Sequence of chain 1.A:
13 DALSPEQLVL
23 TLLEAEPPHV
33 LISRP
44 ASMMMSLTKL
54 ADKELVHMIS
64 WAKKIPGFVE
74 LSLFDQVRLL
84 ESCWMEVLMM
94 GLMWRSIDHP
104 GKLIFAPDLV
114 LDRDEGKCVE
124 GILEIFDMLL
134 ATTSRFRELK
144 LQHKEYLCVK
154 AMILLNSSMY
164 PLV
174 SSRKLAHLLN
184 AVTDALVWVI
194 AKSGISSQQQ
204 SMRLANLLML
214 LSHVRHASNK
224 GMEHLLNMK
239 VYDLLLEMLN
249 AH

A small-molecule ligand and the protein it binds are described below.
Small molecule (SMILES): COCc1cc(O)cc2c1O[C@@H](c1ccc(O)cc1)[C@H]1CC(F)(F)C[C@@H]21

Binding-site contacts:
Ligand atom C11 contacts residue GLU57 of chain 1.A at 3.4 Å.
Ligand atom C19 contacts residue MET88 of chain 1.A at 3.9 Å (hydrophobic).
Ligand atom O29 contacts residue LEU228 of chain 1.A at 2.6 Å.
Ligand atom O12 contacts residue ARG98 of chain 1.A at 3.6 Å (salt-bridge).
Ligand atom C1 contacts residue HIS227 of chain 1.A at 3.4 Å.
Ligand atom C28 contacts residue LEU50 of chain 1.A at 3.7 Å (hydrophobic).
Ligand atom O12 contacts residue LEU91 of chain 1.A at 3.6 Å.
Ligand atom C15 contacts residue MET92 of chain 1.A at 3.9 Å (hydrophobic).
Ligand atom C1 contacts residue MET47 of chain 1.A at 3.9 Å (hydrophobic).
Ligand atom C28 contacts residue ALA54 of chain 1.A at 3.0 Å (hydrophobic).
Ligand atom O27 contacts residue LEU228 of chain 1.A at 3.8 Å.
Ligand atom F24 contacts residue ILE128 of chain 1.A at 3.5 Å.
Ligand atom C13 contacts residue LEU91 of chain 1.A at 3.5 Å (hydrophobic).
Ligand atom F23 contacts residue PHE129 of chain 1.A at 3.3 Å.
Ligand atom C6 contacts residue MET88 of chain 1.A at 3.7 Å (hydrophobic).
Ligand atom C28 contacts residue THR51 of chain 1.A at 3.0 Å.
Ligand atom F24 contacts residue PHE129 of chain 1.A at 3.4 Å.
Ligand atom O27 contacts residue VAL239 of chain 1.A at 3.8 Å.
Ligand atom O12 contacts residue GLU57 of chain 1.A at 2.6 Å (salt-bridge).
Ligand atom C17 contacts residue MET88 of chain 1.A at 3.9 Å (hydrophobic).
Ligand atom C28 contacts residue VAL239 of chain 1.A at 2.9 Å (hydrophobic).
Ligand atom O29 contacts residue HIS227 of chain 1.A at 2.5 Å (h-bond).
Ligand atom C2 contacts residue MET47 of chain 1.A at 3.9 Å (hydrophobic).
Ligand atom C20 contacts residue HIS227 of chain 1.A at 3.7 Å.
Ligand atom C2 contacts residue LEU228 of chain 1.A at 3.2 Å (hydrophobic).
Ligand atom C17 contacts residue GLY224 of chain 1.A at 3.9 Å.
Ligand atom C20 contacts residue GLY224 of chain 1.A at 3.4 Å.
Ligand atom C3 contacts residue LEU228 of chain 1.A at 3.9 Å (hydrophobic).
Ligand atom C1 contacts residue LEU228 of chain 1.A at 3.4 Å (hydrophobic).
Ligand atom C26 contacts residue THR51 of chain 1.A at 3.4 Å.
Ligand atom F24 contacts residue LEU132 of chain 1.A at 3.5 Å.
Ligand atom F23 contacts residue ILE125 of chain 1.A at 3.3 Å.
Ligand atom O29 contacts residue GLY224 of chain 1.A at 3.9 Å.
Ligand atom C21 contacts residue ILE128 of chain 1.A at 3.8 Å (hydrophobic).
Ligand atom C1 contacts residue GLY224 of chain 1.A at 3.8 Å.
Ligand atom C10 contacts residue GLU57 of chain 1.A at 3.4 Å.
Ligand atom F23 contacts residue LEU50 of chain 1.A at 3.3 Å.
Ligand atom C11 contacts residue LEU91 of chain 1.A at 3.6 Å (hydrophobic).
Ligand atom C21 contacts residue ILE125 of chain 1.A at 3.7 Å (hydrophobic).
Ligand atom O27 contacts residue ALA54 of chain 1.A at 3.9 Å.